Binding-site contacts:
Ligand atom O7 contacts residue ASN568 of chain 1.C at 3.9 Å.
Ligand atom C5 contacts residue ASN568 of chain 1.C at 3.3 Å.
Ligand atom O5 contacts residue GLN456 of chain 1.C at 3.5 Å (h-bond).
Ligand atom C4 contacts residue GLN456 of chain 1.C at 3.6 Å.
Ligand atom N2 contacts residue SER540 of chain 1.C at 3.8 Å.
Ligand atom C2 contacts residue MAN1 of chain 1.KA at 3.5 Å.
Ligand atom O3 contacts residue MAN1 of chain 1.KA at 1.6 Å.
Ligand atom C8 contacts residue VAL536 of chain 1.C at 3.8 Å (hydrophobic).
Ligand atom C3 contacts residue ASP538 of chain 1.C at 3.8 Å.
Ligand atom C6 contacts residue MAN1 of chain 1.JA at 2.8 Å.
Ligand atom O6 contacts residue MAN1 of chain 1.JA at 1.6 Å.
Ligand atom O7 contacts residue GLN456 of chain 1.C at 3.4 Å.
Ligand atom C2 contacts residue ASN568 of chain 1.C at 2.4 Å.
Ligand atom C6 contacts residue GLN456 of chain 1.C at 3.5 Å.
Ligand atom C4 contacts residue MAN1 of chain 1.KA at 3.9 Å.
Ligand atom O7 contacts residue TYR512 of chain 1.C at 3.1 Å (h-bond).
Ligand atom O6 contacts residue VAL592 of chain 1.C at 3.8 Å.
Ligand atom C8 contacts residue ASP538 of chain 1.C at 3.9 Å.
Ligand atom C7 contacts residue ASN568 of chain 1.C at 3.6 Å.
Ligand atom C6 contacts residue VAL566 of chain 1.C at 3.8 Å (hydrophobic).
Ligand atom C8 contacts residue SER540 of chain 1.C at 3.9 Å.
Ligand atom O6 contacts residue GLU590 of chain 1.C at 3.0 Å (salt-bridge).
Ligand atom C1 contacts residue ASN568 of chain 1.C at 1.2 Å.
Ligand atom C3 contacts residue MAN1 of chain 1.KA at 2.7 Å.
Ligand atom N2 contacts residue ASP538 of chain 1.C at 2.8 Å (salt-bridge).
Ligand atom C7 contacts residue ASP538 of chain 1.C at 3.8 Å.
Ligand atom O2 contacts residue MAN1 of chain 1.KA at 3.8 Å.
Ligand atom C3 contacts residue GLN456 of chain 1.C at 3.5 Å.
Ligand atom C1 contacts residue ASP538 of chain 1.C at 3.5 Å.
Ligand atom C6 contacts residue VAL592 of chain 1.C at 3.7 Å (hydrophobic).
Ligand atom O5 contacts residue ASN568 of chain 1.C at 2.0 Å (h-bond).
Ligand atom C3 contacts residue ASN568 of chain 1.C at 3.6 Å.
Ligand atom C2 contacts residue GLN456 of chain 1.C at 3.7 Å.
Ligand atom O3 contacts residue GLN456 of chain 1.C at 2.9 Å (h-bond).
Ligand atom C7 contacts residue SER540 of chain 1.C at 3.8 Å.
Ligand atom O3 contacts residue LYS454 of chain 1.C at 3.3 Å (salt-bridge).
Ligand atom O5 contacts residue VAL592 of chain 1.C at 3.5 Å.
Ligand atom C2 contacts residue ASP538 of chain 1.C at 3.5 Å.
Ligand atom N2 contacts residue ASN568 of chain 1.C at 3.0 Å (h-bond).
Ligand atom C6 contacts residue GLU590 of chain 1.C at 3.5 Å.

A protein and the small-molecule ligand that binds it are described below.
Small molecule (SMILES): CC(=O)N[C@H]1[C@H](O[C@H]2[C@H](O)[C@@H](NC(C)=O)CO[C@@H]2CO)O[C@H](CO)[C@@H](O[C@@H]2O[C@H](CO)[C@@H](O)[C@H](O)[C@@H]2O)[C@@H]1O

Sequence of chain 1.C:
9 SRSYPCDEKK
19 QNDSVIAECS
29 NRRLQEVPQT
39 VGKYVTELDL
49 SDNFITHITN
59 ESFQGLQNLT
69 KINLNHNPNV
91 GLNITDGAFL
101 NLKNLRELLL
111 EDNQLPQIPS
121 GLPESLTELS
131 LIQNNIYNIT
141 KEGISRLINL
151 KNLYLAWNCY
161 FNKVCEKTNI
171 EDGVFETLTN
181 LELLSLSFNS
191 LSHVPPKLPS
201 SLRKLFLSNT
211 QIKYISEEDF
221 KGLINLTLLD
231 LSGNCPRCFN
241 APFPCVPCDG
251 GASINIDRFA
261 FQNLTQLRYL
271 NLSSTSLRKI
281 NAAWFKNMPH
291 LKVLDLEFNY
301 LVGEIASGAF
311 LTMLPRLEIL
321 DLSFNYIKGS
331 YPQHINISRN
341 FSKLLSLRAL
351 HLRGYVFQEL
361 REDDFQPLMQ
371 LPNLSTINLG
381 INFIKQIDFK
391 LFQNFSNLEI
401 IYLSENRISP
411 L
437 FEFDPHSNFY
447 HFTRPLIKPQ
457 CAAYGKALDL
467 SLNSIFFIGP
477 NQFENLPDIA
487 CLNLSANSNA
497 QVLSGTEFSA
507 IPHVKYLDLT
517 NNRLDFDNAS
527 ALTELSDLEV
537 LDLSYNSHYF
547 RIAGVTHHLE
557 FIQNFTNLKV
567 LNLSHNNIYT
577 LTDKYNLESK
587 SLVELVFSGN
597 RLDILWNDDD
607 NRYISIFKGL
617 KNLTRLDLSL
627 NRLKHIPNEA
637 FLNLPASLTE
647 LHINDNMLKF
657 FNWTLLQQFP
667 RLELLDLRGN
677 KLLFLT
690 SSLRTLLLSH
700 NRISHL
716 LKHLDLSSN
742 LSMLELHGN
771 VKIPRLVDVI